This small molecule binds to this protein.
Small molecule (SMILES): Oc1cc(CC2CCCCC2)ccc1Oc1ccc(Cl)cc1Cl

Sequence of chain 3.A:
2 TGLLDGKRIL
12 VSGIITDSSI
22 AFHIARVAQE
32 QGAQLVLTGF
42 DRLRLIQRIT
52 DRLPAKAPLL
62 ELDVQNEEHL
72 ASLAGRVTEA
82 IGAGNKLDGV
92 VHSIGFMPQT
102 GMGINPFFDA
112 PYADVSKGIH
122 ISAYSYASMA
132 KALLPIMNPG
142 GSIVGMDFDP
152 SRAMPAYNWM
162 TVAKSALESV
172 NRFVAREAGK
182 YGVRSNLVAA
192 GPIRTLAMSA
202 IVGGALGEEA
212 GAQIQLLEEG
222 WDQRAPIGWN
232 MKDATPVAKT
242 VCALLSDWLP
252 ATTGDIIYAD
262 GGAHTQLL

Binding-site contacts:
Ligand atom C7 contacts residue MET161 of chain 3.A at 3.8 Å (hydrophobic).
Ligand atom C12 contacts residue MET161 of chain 3.A at 3.7 Å (hydrophobic).
Ligand atom C19 contacts residue PHE149 of chain 3.A at 3.6 Å (hydrophobic).
Ligand atom CL1 contacts residue NAD1 of chain 3.B at 3.4 Å.
Ligand atom CL5 contacts residue MET98 of chain 3.A at 3.4 Å.
Ligand atom C12 contacts residue GLY96 of chain 3.A at 3.4 Å.
Ligand atom O1 contacts residue NAD1 of chain 3.B at 3.2 Å.
Ligand atom C10 contacts residue MET161 of chain 3.A at 3.8 Å (hydrophobic).
Ligand atom C4 contacts residue MET199 of chain 3.A at 2.9 Å (hydrophobic).
Ligand atom CL1 contacts residue GLY96 of chain 3.A at 3.4 Å.
Ligand atom C16 contacts residue TYR158 of chain 3.A at 3.7 Å (hydrophobic).
Ligand atom C17 contacts residue MET199 of chain 3.A at 3.7 Å (hydrophobic).
Ligand atom C17 contacts residue TYR158 of chain 3.A at 3.5 Å (hydrophobic).
Ligand atom C11 contacts residue MET161 of chain 3.A at 3.8 Å (hydrophobic).
Ligand atom C1 contacts residue NAD1 of chain 3.B at 3.7 Å.
Ligand atom C5 contacts residue MET199 of chain 3.A at 2.6 Å (hydrophobic).
Ligand atom C18 contacts residue NAD1 of chain 3.B at 3.4 Å.
Ligand atom C12 contacts residue ALA198 of chain 3.A at 3.7 Å (hydrophobic).
Ligand atom O2 contacts residue TYR158 of chain 3.A at 2.6 Å (h-bond).
Ligand atom CL1 contacts residue ALA198 of chain 3.A at 3.5 Å.
Ligand atom O2 contacts residue NAD1 of chain 3.B at 2.5 Å (h-bond).
Ligand atom C8 contacts residue ALA198 of chain 3.A at 3.3 Å (hydrophobic).
Ligand atom C2 contacts residue TYR158 of chain 3.A at 3.4 Å (hydrophobic).
Ligand atom C6 contacts residue NAD1 of chain 3.B at 3.5 Å.
Ligand atom C3 contacts residue NAD1 of chain 3.B at 3.5 Å.
Ligand atom C2 contacts residue NAD1 of chain 3.B at 3.5 Å.
Ligand atom C4 contacts residue NAD1 of chain 3.B at 3.6 Å.
Ligand atom O1 contacts residue ALA198 of chain 3.A at 3.6 Å.
Ligand atom C9 contacts residue ALA198 of chain 3.A at 3.8 Å (hydrophobic).
Ligand atom C13 contacts residue PHE149 of chain 3.A at 3.9 Å (hydrophobic).
Ligand atom C7 contacts residue ALA198 of chain 3.A at 3.2 Å (hydrophobic).
Ligand atom C6 contacts residue MET199 of chain 3.A at 3.5 Å (hydrophobic).
Ligand atom O2 contacts residue LYS165 of chain 3.A at 3.8 Å.
Ligand atom C7 contacts residue GLY96 of chain 3.A at 3.8 Å.
Ligand atom C5 contacts residue NAD1 of chain 3.B at 3.3 Å.
Ligand atom C10 contacts residue MET103 of chain 3.A at 3.8 Å (hydrophobic).
Ligand atom C12 contacts residue PHE97 of chain 3.A at 3.8 Å (hydrophobic).
Ligand atom C3 contacts residue MET199 of chain 3.A at 3.9 Å (hydrophobic).
Ligand atom C10 contacts residue MET199 of chain 3.A at 3.8 Å (hydrophobic).
Ligand atom C1 contacts residue TYR158 of chain 3.A at 3.4 Å (hydrophobic).